Binding-site contacts:
Ligand atom O1P contacts residue ARG514 of chain 1.C at 2.9 Å (salt-bridge).
Ligand atom O3P contacts residue GLY543 of chain 1.C at 2.7 Å (h-bond).
Ligand atom O3 contacts residue TRP507 of chain 1.C at 3.6 Å.
Ligand atom C1 contacts residue ARG514 of chain 1.C at 3.6 Å.
Ligand atom O1 contacts residue GLY543 of chain 1.C at 3.6 Å (h-bond).
Ligand atom O5P contacts residue SER459 of chain 1.C at 2.7 Å (h-bond).
Ligand atom O2 contacts residue LEU456 of chain 1.C at 3.5 Å.
Ligand atom O6P contacts residue THR457 of chain 1.C at 2.6 Å (h-bond).
Ligand atom O5P contacts residue LYS458 of chain 1.C at 3.4 Å (salt-bridge).
Ligand atom O4P contacts residue GLY545 of chain 1.C at 2.8 Å (h-bond).
Ligand atom O2P contacts residue ARG514 of chain 1.C at 2.7 Å (salt-bridge).
Ligand atom P2 contacts residue SER459 of chain 1.C at 3.8 Å.
Ligand atom O6 contacts residue LYS458 of chain 1.C at 3.1 Å (salt-bridge).
Ligand atom O5 contacts residue LEU456 of chain 1.C at 3.5 Å (h-bond).
Ligand atom P2 contacts residue LYS458 of chain 1.C at 3.7 Å.
Ligand atom O3 contacts residue ARG541 of chain 1.C at 2.8 Å (salt-bridge).
Ligand atom O3 contacts residue GLY539 of chain 1.C at 3.0 Å.
Ligand atom O3P contacts residue PRO542 of chain 1.C at 3.4 Å.
Ligand atom C5 contacts residue GLY543 of chain 1.C at 3.4 Å.
Ligand atom P2 contacts residue SER462 of chain 1.C at 3.6 Å.
Ligand atom O5P contacts residue SER544 of chain 1.C at 2.8 Å (h-bond).
Ligand atom C4 contacts residue THR547 of chain 1.C at 3.6 Å.
Ligand atom P2 contacts residue THR457 of chain 1.C at 3.7 Å.
Ligand atom O4 contacts residue PHE546 of chain 1.C at 2.9 Å (h-bond).
Ligand atom C4 contacts residue GLY543 of chain 1.C at 3.3 Å.
Ligand atom O6 contacts residue THR457 of chain 1.C at 3.7 Å.
Ligand atom P1 contacts residue ARG514 of chain 1.C at 3.5 Å.
Ligand atom P2 contacts residue SER544 of chain 1.C at 3.4 Å.
Ligand atom C3 contacts residue GLY543 of chain 1.C at 3.4 Å.
Ligand atom O1P contacts residue TRP507 of chain 1.C at 2.8 Å (h-bond).
Ligand atom C6 contacts residue LEU456 of chain 1.C at 3.5 Å (hydrophobic).
Ligand atom O4 contacts residue THR547 of chain 1.C at 3.4 Å (h-bond).
Ligand atom O4P contacts residue SER544 of chain 1.C at 3.1 Å (h-bond).
Ligand atom O6P contacts residue SER462 of chain 1.C at 2.8 Å (h-bond).
Ligand atom C6 contacts residue THR547 of chain 1.C at 3.4 Å.
Ligand atom O6 contacts residue SER544 of chain 1.C at 3.7 Å.
Ligand atom C3 contacts residue ARG541 of chain 1.C at 3.5 Å.
Ligand atom O4P contacts residue SER462 of chain 1.C at 3.5 Å (h-bond).
Ligand atom O2 contacts residue GLY539 of chain 1.C at 3.4 Å (h-bond).
Ligand atom O4 contacts residue GLY543 of chain 1.C at 2.7 Å (h-bond).

Sequence of chain 1.C:
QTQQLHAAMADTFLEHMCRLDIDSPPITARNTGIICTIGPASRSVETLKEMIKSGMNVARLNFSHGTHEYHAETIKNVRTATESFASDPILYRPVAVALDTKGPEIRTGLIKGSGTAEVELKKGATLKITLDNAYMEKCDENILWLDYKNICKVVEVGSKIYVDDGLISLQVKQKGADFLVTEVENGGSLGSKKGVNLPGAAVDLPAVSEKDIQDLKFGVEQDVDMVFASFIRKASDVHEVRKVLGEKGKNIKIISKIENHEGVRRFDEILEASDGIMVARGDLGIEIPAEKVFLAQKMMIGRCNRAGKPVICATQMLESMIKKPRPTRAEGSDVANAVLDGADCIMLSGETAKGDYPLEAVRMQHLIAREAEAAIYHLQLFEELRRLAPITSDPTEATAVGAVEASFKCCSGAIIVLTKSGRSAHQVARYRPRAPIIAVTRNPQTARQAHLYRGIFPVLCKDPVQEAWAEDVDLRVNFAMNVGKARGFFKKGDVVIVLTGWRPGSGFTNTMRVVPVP

A small-molecule ligand and the protein it binds are described below.
Small molecule (SMILES): O=P(O)(O)OC[C@H]1O[C@](O)(COP(=O)(O)O)[C@@H](O)[C@@H]1O